Sequence of chain 1.E:
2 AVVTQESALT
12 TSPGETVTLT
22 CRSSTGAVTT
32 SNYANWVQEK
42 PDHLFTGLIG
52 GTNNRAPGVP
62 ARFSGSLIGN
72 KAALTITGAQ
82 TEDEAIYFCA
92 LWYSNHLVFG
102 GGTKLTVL

Binding-site contacts:
Ligand atom C5 contacts residue TRP93 of chain 1.E at 3.6 Å (hydrophobic).
Ligand atom O22 contacts residue TRP33 of chain 1.A at 3.7 Å.
Ligand atom N4 contacts residue TRP93 of chain 1.E at 4.0 Å.
Ligand atom N2 contacts residue ARG50 of chain 1.A at 3.4 Å.
Ligand atom C1 contacts residue TRP33 of chain 1.A at 3.7 Å (hydrophobic).
Ligand atom C3 contacts residue TRP33 of chain 1.A at 3.8 Å (hydrophobic).
Ligand atom N2 contacts residue SER1 of chain 1.I at 2.9 Å (h-bond).
Ligand atom O21 contacts residue LYS59 of chain 1.A at 3.5 Å.
Ligand atom N2 contacts residue TRP33 of chain 1.A at 3.3 Å.
Ligand atom C4 contacts residue TRP93 of chain 1.E at 3.6 Å (hydrophobic).
Ligand atom C5 contacts residue TYR105 of chain 1.A at 4.0 Å (hydrophobic).
Ligand atom O41 contacts residue MET99 of chain 1.A at 3.3 Å.
Ligand atom O41 contacts residue LEU98 of chain 1.E at 3.6 Å.
Ligand atom O22 contacts residue HIS35 of chain 1.A at 3.6 Å.
Ligand atom O21 contacts residue ARG50 of chain 1.A at 2.7 Å (salt-bridge).
Ligand atom C6 contacts residue SER1 of chain 1.I at 2.6 Å.
Ligand atom C3 contacts residue TRP93 of chain 1.E at 3.4 Å (hydrophobic).
Ligand atom O22 contacts residue TRP93 of chain 1.E at 3.4 Å.
Ligand atom N4 contacts residue MET99 of chain 1.A at 3.9 Å.
Ligand atom C6 contacts residue TYR105 of chain 1.A at 3.6 Å (hydrophobic).
Ligand atom C2 contacts residue TRP93 of chain 1.E at 3.4 Å (hydrophobic).
Ligand atom C1 contacts residue SER1 of chain 1.I at 1.5 Å.
Ligand atom O42 contacts residue ASN36 of chain 1.E at 4.0 Å.
Ligand atom O21 contacts residue SER1 of chain 1.I at 2.6 Å (h-bond).
Ligand atom O21 contacts residue TRP93 of chain 1.E at 3.5 Å.
Ligand atom O41 contacts residue TRP93 of chain 1.E at 4.1 Å.
Ligand atom O22 contacts residue ARG50 of chain 1.A at 2.7 Å.
Ligand atom C2 contacts residue SER1 of chain 1.I at 2.5 Å.
Ligand atom C5 contacts residue TYR34 of chain 1.E at 3.9 Å (hydrophobic).
Ligand atom C1 contacts residue TRP93 of chain 1.E at 3.4 Å (hydrophobic).
Ligand atom C6 contacts residue TRP93 of chain 1.E at 3.6 Å (hydrophobic).
Ligand atom N2 contacts residue TRP93 of chain 1.E at 3.2 Å.
Ligand atom O22 contacts residue SER1 of chain 1.I at 4.1 Å.
Ligand atom C3 contacts residue SER1 of chain 1.I at 3.8 Å.
Ligand atom C2 contacts residue TRP33 of chain 1.A at 3.3 Å (hydrophobic).
Ligand atom C1 contacts residue TYR105 of chain 1.A at 4.1 Å (hydrophobic).
Ligand atom C5 contacts residue SER1 of chain 1.I at 3.8 Å.
Ligand atom O21 contacts residue TRP33 of chain 1.A at 3.5 Å.
Ligand atom O42 contacts residue TYR34 of chain 1.E at 3.6 Å.
Ligand atom O42 contacts residue TRP93 of chain 1.E at 3.9 Å.

Sequence of chain 1.A:
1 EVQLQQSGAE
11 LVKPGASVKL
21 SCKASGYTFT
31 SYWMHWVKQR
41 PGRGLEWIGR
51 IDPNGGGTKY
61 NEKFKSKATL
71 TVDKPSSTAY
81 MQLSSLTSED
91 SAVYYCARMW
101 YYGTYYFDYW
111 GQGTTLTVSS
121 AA

A protein and the small-molecule ligand that binds it are described below.
Small molecule (SMILES): O=[N+]([O-])c1ccc(O)c([N+](=O)[O-])c1